Binding-site contacts:
Ligand atom C22 contacts residue ASP203 of chain 1.B at 3.6 Å.
Ligand atom C21 contacts residue PHE88 of chain 1.B at 3.4 Å (hydrophobic).
Ligand atom O2 contacts residue VAL91 of chain 1.B at 3.3 Å.
Ligand atom C7 contacts residue ALA216 of chain 1.B at 3.8 Å (hydrophobic).
Ligand atom C14 contacts residue ALA104 of chain 1.B at 3.5 Å (hydrophobic).
Ligand atom O2 contacts residue GLY84 of chain 1.B at 4.0 Å.
Ligand atom O1 contacts residue VAL91 of chain 1.B at 3.7 Å.
Ligand atom C22 contacts residue ASP217 of chain 1.B at 3.4 Å.
Ligand atom N13 contacts residue ALA104 of chain 1.B at 3.6 Å.
Ligand atom C14 contacts residue MET157 of chain 1.B at 3.7 Å (hydrophobic).
Ligand atom C12 contacts residue ILE83 of chain 1.B at 3.7 Å (hydrophobic).
Ligand atom C14 contacts residue GLU155 of chain 1.B at 3.5 Å.
Ligand atom C8 contacts residue MET154 of chain 1.B at 3.7 Å (hydrophobic).
Ligand atom N17 contacts residue ASP161 of chain 1.B at 3.0 Å (salt-bridge).
Ligand atom O1 contacts residue ILE83 of chain 1.B at 3.4 Å (h-bond).
Ligand atom C20 contacts residue PHE369 of chain 1.B at 3.9 Å (hydrophobic).
Ligand atom N17 contacts residue ASP203 of chain 1.B at 3.2 Å (salt-bridge).
Ligand atom N13 contacts residue MET157 of chain 1.B at 2.9 Å (h-bond).
Ligand atom N13 contacts residue TYR156 of chain 1.B at 3.8 Å.
Ligand atom C7 contacts residue MET154 of chain 1.B at 3.7 Å (hydrophobic).
Ligand atom C21 contacts residue ASP203 of chain 1.B at 3.1 Å.
Ligand atom O2 contacts residue PHE88 of chain 1.B at 3.0 Å.
Ligand atom C20 contacts residue ILE83 of chain 1.B at 3.5 Å (hydrophobic).
Ligand atom C11 contacts residue PHE369 of chain 1.B at 3.8 Å (hydrophobic).
Ligand atom C14 contacts residue LEU206 of chain 1.B at 3.9 Å (hydrophobic).
Ligand atom C21 contacts residue ASP217 of chain 1.B at 3.8 Å.
Ligand atom C11 contacts residue ILE83 of chain 1.B at 3.8 Å (hydrophobic).
Ligand atom O1 contacts residue GLY84 of chain 1.B at 3.5 Å.
Ligand atom C16 contacts residue ASP161 of chain 1.B at 3.3 Å.
Ligand atom C8 contacts residue LEU206 of chain 1.B at 3.9 Å (hydrophobic).
Ligand atom C12 contacts residue PHE369 of chain 1.B at 3.6 Å (hydrophobic).
Ligand atom C12 contacts residue MET157 of chain 1.B at 3.8 Å (hydrophobic).
Ligand atom C15 contacts residue PHE369 of chain 1.B at 3.6 Å (hydrophobic).
Ligand atom C10 contacts residue LEU206 of chain 1.B at 3.6 Å (hydrophobic).
Ligand atom C15 contacts residue LEU206 of chain 1.B at 3.8 Å (hydrophobic).
Ligand atom C12 contacts residue TYR156 of chain 1.B at 3.9 Å (hydrophobic).
Ligand atom C9 contacts residue LEU206 of chain 1.B at 3.5 Å (hydrophobic).
Ligand atom C5 contacts residue VAL91 of chain 1.B at 3.9 Å (hydrophobic).
Ligand atom C20 contacts residue ASP161 of chain 1.B at 3.7 Å.
Ligand atom C6 contacts residue ASP217 of chain 1.B at 3.8 Å.

This protein binds this small molecule.
Small molecule (SMILES): O=S(=O)(c1cccc2cnccc12)N1CCCNCC1

Sequence of chain 1.B:
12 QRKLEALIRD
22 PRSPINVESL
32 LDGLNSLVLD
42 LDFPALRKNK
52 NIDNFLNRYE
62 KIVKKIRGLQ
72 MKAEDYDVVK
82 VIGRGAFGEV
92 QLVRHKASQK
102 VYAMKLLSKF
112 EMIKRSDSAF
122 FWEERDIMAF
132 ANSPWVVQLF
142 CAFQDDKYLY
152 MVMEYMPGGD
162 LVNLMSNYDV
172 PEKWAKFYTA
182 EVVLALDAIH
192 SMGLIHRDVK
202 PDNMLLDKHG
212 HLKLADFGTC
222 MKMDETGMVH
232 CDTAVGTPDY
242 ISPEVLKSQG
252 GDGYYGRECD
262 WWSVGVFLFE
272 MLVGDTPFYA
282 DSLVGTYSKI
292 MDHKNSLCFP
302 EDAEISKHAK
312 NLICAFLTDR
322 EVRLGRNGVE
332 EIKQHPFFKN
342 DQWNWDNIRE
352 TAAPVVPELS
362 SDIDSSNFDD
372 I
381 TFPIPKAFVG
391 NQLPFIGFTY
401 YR